The protein below binds the small molecule below.
Small molecule (SMILES): C[C@]12CC[C@@H]3c4ccc(O)cc4CC[C@H]3[C@@H]1CC[C@@]2(O)C#Cc1ccc(N)cc1

Binding-site contacts:
Ligand atom C06 contacts residue ALA53 of chain 1.B at 4.0 Å (hydrophobic).
Ligand atom O02 contacts residue LEU228 of chain 1.B at 4.0 Å.
Ligand atom O02 contacts residue HIS227 of chain 1.B at 2.9 Å (h-bond).
Ligand atom C19 contacts residue HIS227 of chain 1.B at 3.9 Å.
Ligand atom C06 contacts residue LEU49 of chain 1.B at 3.7 Å (hydrophobic).
Ligand atom C26 contacts residue MET124 of chain 1.B at 3.8 Å (hydrophobic).
Ligand atom C26 contacts residue LEU49 of chain 1.B at 3.9 Å (hydrophobic).
Ligand atom C17 contacts residue HIS227 of chain 1.B at 3.7 Å.
Ligand atom C20 contacts residue MET124 of chain 1.B at 3.3 Å (hydrophobic).
Ligand atom C05 contacts residue PHE107 of chain 1.B at 3.8 Å (hydrophobic).
Ligand atom C22 contacts residue MET124 of chain 1.B at 3.5 Å (hydrophobic).
Ligand atom C20 contacts residue MET46 of chain 1.B at 3.7 Å (hydrophobic).
Ligand atom C26 contacts residue MET46 of chain 1.B at 3.2 Å (hydrophobic).
Ligand atom C08 contacts residue PHE107 of chain 1.B at 4.1 Å (hydrophobic).
Ligand atom C07 contacts residue MET91 of chain 1.B at 3.9 Å (hydrophobic).
Ligand atom C02 contacts residue ARG97 of chain 1.B at 3.9 Å.
Ligand atom C26 contacts residue VAL121 of chain 1.B at 3.4 Å (hydrophobic).
Ligand atom C22 contacts residue LEU49 of chain 1.B at 3.2 Å (hydrophobic).
Ligand atom C19 contacts residue MET46 of chain 1.B at 3.9 Å (hydrophobic).
Ligand atom C07 contacts residue LEU94 of chain 1.B at 3.9 Å (hydrophobic).
Ligand atom C10 contacts residue PHE107 of chain 1.B at 4.0 Å (hydrophobic).
Ligand atom O01 contacts residue ARG97 of chain 1.B at 2.9 Å (salt-bridge).
Ligand atom C02 contacts residue GLU56 of chain 1.B at 3.3 Å.
Ligand atom C14 contacts residue LEU49 of chain 1.B at 3.9 Å (hydrophobic).
Ligand atom C16 contacts residue GLY224 of chain 1.B at 3.9 Å.
Ligand atom C21 contacts residue LEU49 of chain 1.B at 3.5 Å (hydrophobic).
Ligand atom O01 contacts residue GLU56 of chain 1.B at 2.6 Å (salt-bridge).
Ligand atom O01 contacts residue LEU90 of chain 1.B at 3.8 Å.
Ligand atom C13 contacts residue LEU49 of chain 1.B at 4.1 Å (hydrophobic).
Ligand atom C16 contacts residue HIS227 of chain 1.B at 3.7 Å.
Ligand atom C06 contacts residue PHE107 of chain 1.B at 4.0 Å (hydrophobic).
Ligand atom C16 contacts residue MET124 of chain 1.B at 3.8 Å (hydrophobic).
Ligand atom C19 contacts residue MET124 of chain 1.B at 3.5 Å (hydrophobic).
Ligand atom C21 contacts residue MET124 of chain 1.B at 3.5 Å (hydrophobic).
Ligand atom C01 contacts residue GLU56 of chain 1.B at 3.3 Å.
Ligand atom C04 contacts residue PHE107 of chain 1.B at 3.9 Å (hydrophobic).
Ligand atom O02 contacts residue MET46 of chain 1.B at 4.0 Å.
Ligand atom C21 contacts residue MET46 of chain 1.B at 3.9 Å (hydrophobic).
Ligand atom C20 contacts residue LEU49 of chain 1.B at 4.0 Å (hydrophobic).
Ligand atom C03 contacts residue LEU90 of chain 1.B at 3.7 Å (hydrophobic).

Sequence of chain 1.B:
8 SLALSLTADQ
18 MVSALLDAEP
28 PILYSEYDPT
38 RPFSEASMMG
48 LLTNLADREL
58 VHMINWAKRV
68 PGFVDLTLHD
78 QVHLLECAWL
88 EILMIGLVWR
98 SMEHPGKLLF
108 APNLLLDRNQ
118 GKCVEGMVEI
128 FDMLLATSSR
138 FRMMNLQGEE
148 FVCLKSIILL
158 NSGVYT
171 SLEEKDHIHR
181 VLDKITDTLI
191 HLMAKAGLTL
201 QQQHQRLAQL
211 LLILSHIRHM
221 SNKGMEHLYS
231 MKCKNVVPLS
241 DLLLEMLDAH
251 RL